Sequence of chain 1.A:
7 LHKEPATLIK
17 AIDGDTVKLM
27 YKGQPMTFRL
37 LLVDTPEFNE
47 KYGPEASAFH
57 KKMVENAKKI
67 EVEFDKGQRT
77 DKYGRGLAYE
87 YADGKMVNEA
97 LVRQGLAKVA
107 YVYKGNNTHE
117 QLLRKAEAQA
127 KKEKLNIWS

Binding-site contacts:
Ligand atom C4 contacts residue LEU83 of chain 1.A at 3.7 Å (hydrophobic).
Ligand atom O1P contacts residue TYR79 of chain 1.A at 3.5 Å (h-bond).
Ligand atom O5P contacts residue CA1 of chain 1.B at 3.1 Å.
Ligand atom C5M contacts residue ARG35 of chain 1.A at 3.7 Å.
Ligand atom C2 contacts residue TYR109 of chain 1.A at 3.8 Å (hydrophobic).
Ligand atom C6 contacts residue ARG81 of chain 1.A at 4.0 Å.
Ligand atom C5' contacts residue TYR107 of chain 1.A at 3.5 Å (hydrophobic).
Ligand atom P2 contacts residue ARG35 of chain 1.A at 3.6 Å.
Ligand atom C2 contacts residue ASP77 of chain 1.A at 4.1 Å.
Ligand atom C5M contacts residue LEU36 of chain 1.A at 4.0 Å (hydrophobic).
Ligand atom P2 contacts residue ARG81 of chain 1.A at 3.9 Å.
Ligand atom C5 contacts residue TYR107 of chain 1.A at 4.1 Å (hydrophobic).
Ligand atom O4' contacts residue ARG81 of chain 1.A at 3.0 Å (salt-bridge).
Ligand atom O1P contacts residue LYS78 of chain 1.A at 2.7 Å (salt-bridge).
Ligand atom O5P contacts residue TYR107 of chain 1.A at 4.0 Å.
Ligand atom O5P contacts residue ARG35 of chain 1.A at 2.9 Å (salt-bridge).
Ligand atom N3 contacts residue LEU83 of chain 1.A at 3.8 Å.
Ligand atom O2 contacts residue ASP77 of chain 1.A at 3.9 Å.
Ligand atom O4 contacts residue LEU83 of chain 1.A at 3.7 Å.
Ligand atom O4 contacts residue LEU37 of chain 1.A at 3.9 Å.
Ligand atom C4' contacts residue ARG81 of chain 1.A at 3.9 Å.
Ligand atom C5' contacts residue ARG81 of chain 1.A at 4.0 Å.
Ligand atom C1' contacts residue ARG81 of chain 1.A at 4.0 Å.
Ligand atom P1 contacts residue TYR79 of chain 1.A at 3.6 Å.
Ligand atom P1 contacts residue LYS78 of chain 1.A at 3.8 Å.
Ligand atom C2' contacts residue TYR107 of chain 1.A at 3.9 Å (hydrophobic).
Ligand atom O2P contacts residue TYR79 of chain 1.A at 2.5 Å (h-bond).
Ligand atom C5M contacts residue TYR107 of chain 1.A at 3.8 Å (hydrophobic).
Ligand atom O3' contacts residue LYS78 of chain 1.A at 3.4 Å (salt-bridge).
Ligand atom C4 contacts residue TYR109 of chain 1.A at 3.6 Å (hydrophobic).
Ligand atom O5' contacts residue ARG35 of chain 1.A at 3.7 Å.
Ligand atom O4 contacts residue TYR109 of chain 1.A at 3.9 Å.
Ligand atom O4P contacts residue ARG35 of chain 1.A at 2.9 Å (salt-bridge).
Ligand atom O4P contacts residue ARG81 of chain 1.A at 2.8 Å (salt-bridge).
Ligand atom C3' contacts residue TYR107 of chain 1.A at 3.9 Å (hydrophobic).
Ligand atom C2' contacts residue TYR109 of chain 1.A at 3.5 Å (hydrophobic).
Ligand atom O5' contacts residue ARG81 of chain 1.A at 3.1 Å (salt-bridge).
Ligand atom O2 contacts residue TYR109 of chain 1.A at 4.0 Å.
Ligand atom O5P contacts residue ASP40 of chain 1.A at 3.3 Å (salt-bridge).
Ligand atom N3 contacts residue TYR109 of chain 1.A at 3.5 Å.

The small molecule below binds the protein below.
Small molecule (SMILES): Cc1cn([C@H]2C[C@H](OP(=O)(O)O)[C@@H](COP(=O)(O)O)O2)c(=O)[nH]c1=O